Binding-site contacts:
Ligand atom C1 contacts residue HIS149 of chain 32.C at 3.7 Å.
Ligand atom O5 contacts residue ASN153 of chain 32.C at 2.2 Å (h-bond).
Ligand atom C1 contacts residue ASN153 of chain 32.C at 1.4 Å.
Ligand atom O7 contacts residue ASN103 of chain 32.E at 4.5 Å.
Ligand atom C7 contacts residue GLY102 of chain 32.E at 4.0 Å.
Ligand atom O6 contacts residue HIS149 of chain 32.C at 3.6 Å.
Ligand atom C5 contacts residue HIS149 of chain 32.C at 3.6 Å.
Ligand atom O5 contacts residue THR155 of chain 32.C at 3.8 Å.
Ligand atom C5 contacts residue HIS158 of chain 32.C at 4.2 Å.
Ligand atom O3 contacts residue HIS149 of chain 32.C at 4.2 Å.
Ligand atom C5 contacts residue ASN153 of chain 32.C at 3.6 Å.
Ligand atom C8 contacts residue ASN153 of chain 32.C at 3.9 Å.
Ligand atom C1 contacts residue HIS158 of chain 32.C at 4.1 Å.
Ligand atom C8 contacts residue ALA150 of chain 32.C at 4.5 Å (hydrophobic).
Ligand atom O5 contacts residue HIS149 of chain 32.C at 3.8 Å.
Ligand atom C5 contacts residue GLY156 of chain 32.C at 4.0 Å.
Ligand atom O7 contacts residue GLY102 of chain 32.E at 3.0 Å (h-bond).
Ligand atom C2 contacts residue HIS149 of chain 32.C at 3.6 Å.
Ligand atom C8 contacts residue HIS149 of chain 32.C at 3.5 Å.
Ligand atom O7 contacts residue ASN153 of chain 32.C at 4.0 Å.
Ligand atom O6 contacts residue HIS158 of chain 32.C at 3.4 Å.
Ligand atom C3 contacts residue HIS149 of chain 32.C at 4.3 Å.
Ligand atom C1 contacts residue THR155 of chain 32.C at 3.7 Å.
Ligand atom C7 contacts residue ASN153 of chain 32.C at 3.6 Å.
Ligand atom C3 contacts residue ASN153 of chain 32.C at 3.9 Å.
Ligand atom O5 contacts residue GLY156 of chain 32.C at 3.9 Å.
Ligand atom C7 contacts residue TRP101 of chain 32.E at 4.3 Å (hydrophobic).
Ligand atom O7 contacts residue TRP101 of chain 32.E at 3.4 Å (h-bond).
Ligand atom C2 contacts residue ASN153 of chain 32.C at 2.6 Å.
Ligand atom C6 contacts residue HIS149 of chain 32.C at 4.1 Å.
Ligand atom C4 contacts residue HIS149 of chain 32.C at 3.7 Å.
Ligand atom C8 contacts residue TRP101 of chain 32.E at 4.4 Å (hydrophobic).
Ligand atom O5 contacts residue HIS158 of chain 32.C at 3.2 Å.
Ligand atom C6 contacts residue HIS158 of chain 32.C at 3.9 Å.
Ligand atom C6 contacts residue GLY156 of chain 32.C at 3.8 Å.
Ligand atom C4 contacts residue ASN153 of chain 32.C at 4.2 Å.
Ligand atom N2 contacts residue ASN153 of chain 32.C at 3.2 Å (h-bond).

Sequence of chain 32.C:
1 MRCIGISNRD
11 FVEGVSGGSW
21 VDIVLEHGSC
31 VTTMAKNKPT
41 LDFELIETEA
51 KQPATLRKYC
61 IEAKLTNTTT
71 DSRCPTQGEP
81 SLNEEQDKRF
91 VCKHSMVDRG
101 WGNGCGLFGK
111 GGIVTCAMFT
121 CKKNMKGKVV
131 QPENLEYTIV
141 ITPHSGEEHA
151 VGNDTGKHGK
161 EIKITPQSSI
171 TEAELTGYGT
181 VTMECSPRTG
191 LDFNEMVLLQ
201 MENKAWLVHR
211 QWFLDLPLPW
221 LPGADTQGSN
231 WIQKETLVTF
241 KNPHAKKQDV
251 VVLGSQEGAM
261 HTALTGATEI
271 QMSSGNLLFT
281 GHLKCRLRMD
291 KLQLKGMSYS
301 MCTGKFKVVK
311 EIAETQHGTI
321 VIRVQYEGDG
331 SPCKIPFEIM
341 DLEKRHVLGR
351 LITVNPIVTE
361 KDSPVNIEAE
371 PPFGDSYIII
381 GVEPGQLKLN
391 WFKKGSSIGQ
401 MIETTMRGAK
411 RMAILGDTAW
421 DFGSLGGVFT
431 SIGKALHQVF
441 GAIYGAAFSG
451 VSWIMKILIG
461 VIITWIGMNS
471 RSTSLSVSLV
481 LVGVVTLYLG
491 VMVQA

This protein binds this small molecule.
Small molecule (SMILES): CC(=O)N[C@H]1[C@H](O[C@H]2[C@H](O)[C@@H](NC(C)=O)CO[C@@H]2CO)O[C@H](CO)[C@@H](O)[C@@H]1O

Sequence of chain 32.E:
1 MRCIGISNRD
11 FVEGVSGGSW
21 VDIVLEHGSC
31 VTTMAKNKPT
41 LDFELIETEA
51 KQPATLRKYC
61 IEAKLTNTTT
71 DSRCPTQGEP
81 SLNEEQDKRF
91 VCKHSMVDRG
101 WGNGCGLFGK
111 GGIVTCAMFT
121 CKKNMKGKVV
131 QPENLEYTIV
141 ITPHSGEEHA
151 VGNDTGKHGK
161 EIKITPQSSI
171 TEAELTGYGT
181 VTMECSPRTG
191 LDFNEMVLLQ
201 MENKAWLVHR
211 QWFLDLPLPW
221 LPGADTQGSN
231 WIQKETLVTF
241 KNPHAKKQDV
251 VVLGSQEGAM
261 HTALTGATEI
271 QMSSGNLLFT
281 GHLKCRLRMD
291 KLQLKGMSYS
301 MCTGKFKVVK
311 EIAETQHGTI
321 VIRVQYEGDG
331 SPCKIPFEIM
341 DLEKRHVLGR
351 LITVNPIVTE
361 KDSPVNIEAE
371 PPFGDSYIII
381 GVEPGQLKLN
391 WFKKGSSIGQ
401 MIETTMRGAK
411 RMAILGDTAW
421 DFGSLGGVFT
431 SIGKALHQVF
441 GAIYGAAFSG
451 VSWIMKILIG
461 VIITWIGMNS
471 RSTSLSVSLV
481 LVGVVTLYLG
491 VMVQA